Sequence of chain 1.A:
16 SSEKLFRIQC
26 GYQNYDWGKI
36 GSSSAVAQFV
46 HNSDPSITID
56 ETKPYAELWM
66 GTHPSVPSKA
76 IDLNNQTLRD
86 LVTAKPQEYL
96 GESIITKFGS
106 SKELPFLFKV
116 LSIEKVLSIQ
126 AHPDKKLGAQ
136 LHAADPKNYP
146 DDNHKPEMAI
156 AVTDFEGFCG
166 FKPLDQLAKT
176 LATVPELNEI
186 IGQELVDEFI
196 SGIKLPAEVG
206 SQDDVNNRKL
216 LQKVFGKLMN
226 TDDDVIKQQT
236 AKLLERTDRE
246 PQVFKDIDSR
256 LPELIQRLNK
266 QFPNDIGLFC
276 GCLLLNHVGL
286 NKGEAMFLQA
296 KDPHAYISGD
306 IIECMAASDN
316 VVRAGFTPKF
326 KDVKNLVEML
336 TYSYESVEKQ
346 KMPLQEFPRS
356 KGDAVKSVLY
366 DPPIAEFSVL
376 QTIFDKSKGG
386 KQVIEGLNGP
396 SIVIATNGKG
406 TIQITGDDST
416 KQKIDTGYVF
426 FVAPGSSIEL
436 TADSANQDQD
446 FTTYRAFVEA

Binding-site contacts:
Ligand atom C3 contacts residue GLU62 of chain 1.A at 3.5 Å.
Ligand atom C1 contacts residue GLU308 of chain 1.A at 3.5 Å.
Ligand atom N1 contacts residue GLU152 of chain 1.A at 3.4 Å (salt-bridge).
Ligand atom C2 contacts residue GLU308 of chain 1.A at 3.4 Å.
Ligand atom C1 contacts residue GLN125 of chain 1.A at 3.2 Å.
Ligand atom O1 contacts residue GLN125 of chain 1.A at 2.8 Å (h-bond).
Ligand atom C3 contacts residue LYS150 of chain 1.A at 3.6 Å.
Ligand atom O3 contacts residue GLU62 of chain 1.A at 2.6 Å (salt-bridge).
Ligand atom O2 contacts residue LYS114 of chain 1.A at 3.0 Å (salt-bridge).
Ligand atom O5 contacts residue GLN125 of chain 1.A at 3.2 Å (h-bond).
Ligand atom N1 contacts residue ZN1 of chain 1.B at 2.8 Å.
Ligand atom C4 contacts residue GLN125 of chain 1.A at 3.5 Å.
Ligand atom O8 contacts residue LYS324 of chain 1.A at 2.5 Å (salt-bridge).
Ligand atom N contacts residue TYR301 of chain 1.A at 3.2 Å.
Ligand atom C1 contacts residue ZN1 of chain 1.B at 2.8 Å.
Ligand atom O2 contacts residue GLU308 of chain 1.A at 2.6 Å (salt-bridge).
Ligand atom N1 contacts residue GLU308 of chain 1.A at 2.9 Å (salt-bridge).
Ligand atom O6 contacts residue GLN125 of chain 1.A at 3.6 Å.
Ligand atom O2 contacts residue LYS150 of chain 1.A at 3.3 Å (salt-bridge).
Ligand atom N1 contacts residue GLN125 of chain 1.A at 3.3 Å (h-bond).
Ligand atom O1 contacts residue ZN1 of chain 1.B at 2.1 Å.
Ligand atom O7 contacts residue ARG318 of chain 1.A at 3.0 Å (salt-bridge).
Ligand atom O1 contacts residue HIS127 of chain 1.A at 2.8 Å (h-bond).
Ligand atom C2 contacts residue GLU62 of chain 1.A at 3.5 Å.
Ligand atom C5 contacts residue LEU122 of chain 1.A at 3.6 Å (hydrophobic).
Ligand atom C5 contacts residue GLU62 of chain 1.A at 3.4 Å.
Ligand atom O8 contacts residue TRP32 of chain 1.A at 2.9 Å (h-bond).
Ligand atom O5 contacts residue LEU122 of chain 1.A at 3.4 Å.
Ligand atom O1 contacts residue GLU152 of chain 1.A at 3.0 Å (salt-bridge).
Ligand atom O6 contacts residue SER123 of chain 1.A at 2.7 Å (h-bond).
Ligand atom C1 contacts residue LYS150 of chain 1.A at 3.6 Å.
Ligand atom O3 contacts residue LYS114 of chain 1.A at 3.0 Å (salt-bridge).
Ligand atom N contacts residue GLN125 of chain 1.A at 3.1 Å (h-bond).
Ligand atom O7 contacts residue LYS324 of chain 1.A at 3.7 Å.
Ligand atom N contacts residue GLU308 of chain 1.A at 3.4 Å (salt-bridge).
Ligand atom N contacts residue ZN1 of chain 1.B at 2.0 Å.
Ligand atom P contacts residue LYS324 of chain 1.A at 3.7 Å.
Ligand atom N contacts residue HIS299 of chain 1.A at 3.1 Å (h-bond).
Ligand atom N contacts residue GLU152 of chain 1.A at 2.7 Å (salt-bridge).
Ligand atom O1 contacts residue LYS150 of chain 1.A at 2.9 Å (salt-bridge).

A protein and the small-molecule ligand that binds it are described below.
Small molecule (SMILES): NNC(=O)[C@@H](O)[C@H](O)[C@H](O)COP(=O)(O)O